Sequence of chain 1.B:
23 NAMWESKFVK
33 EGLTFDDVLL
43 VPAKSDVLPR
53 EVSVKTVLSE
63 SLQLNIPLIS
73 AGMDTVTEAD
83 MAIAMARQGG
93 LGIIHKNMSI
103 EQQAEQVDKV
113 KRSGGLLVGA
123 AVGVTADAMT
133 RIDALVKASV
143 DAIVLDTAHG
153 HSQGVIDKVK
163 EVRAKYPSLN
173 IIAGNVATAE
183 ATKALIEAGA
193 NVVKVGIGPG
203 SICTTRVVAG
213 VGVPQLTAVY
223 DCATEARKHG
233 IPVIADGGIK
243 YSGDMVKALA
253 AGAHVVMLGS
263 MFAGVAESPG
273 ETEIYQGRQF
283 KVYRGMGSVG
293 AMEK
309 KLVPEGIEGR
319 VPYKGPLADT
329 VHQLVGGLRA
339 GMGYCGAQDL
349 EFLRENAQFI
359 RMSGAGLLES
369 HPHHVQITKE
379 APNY

Binding-site contacts:
Ligand atom C2' contacts residue ASP238 of chain 1.B at 3.7 Å.
Ligand atom O6 contacts residue GLY287 of chain 1.B at 3.3 Å.
Ligand atom O6 contacts residue GLU313 of chain 1.B at 3.6 Å.
Ligand atom O3P contacts residue SER203 of chain 1.B at 2.9 Å (h-bond).
Ligand atom O6 contacts residue GLY314 of chain 1.B at 3.3 Å.
Ligand atom O3P contacts residue GLY202 of chain 1.B at 3.5 Å.
Ligand atom C5 contacts residue ILE204 of chain 1.B at 3.6 Å (hydrophobic).
Ligand atom C5' contacts residue TYR285 of chain 1.B at 3.6 Å (hydrophobic).
Ligand atom C2 contacts residue CYS205 of chain 1.B at 3.2 Å (hydrophobic).
Ligand atom O6 contacts residue GLY289 of chain 1.B at 2.7 Å (h-bond).
Ligand atom C6 contacts residue GLU313 of chain 1.B at 3.6 Å.
Ligand atom N1 contacts residue 2EY1 of chain 1.H at 3.5 Å.
Ligand atom N3 contacts residue CYS205 of chain 1.B at 3.7 Å.
Ligand atom C8 contacts residue MET75 of chain 1.B at 3.5 Å (hydrophobic).
Ligand atom O2P contacts residue SER262 of chain 1.B at 3.5 Å (h-bond).
Ligand atom C2 contacts residue 2EY1 of chain 1.H at 3.2 Å.
Ligand atom O3' contacts residue ALA73 of chain 1.B at 3.5 Å.
Ligand atom N1 contacts residue GLU313 of chain 1.B at 2.7 Å (salt-bridge).
Ligand atom N7 contacts residue GLY287 of chain 1.B at 3.5 Å.
Ligand atom O2' contacts residue ASP238 of chain 1.B at 2.5 Å (salt-bridge).
Ligand atom C3' contacts residue ASP238 of chain 1.B at 3.4 Å.
Ligand atom O3' contacts residue ASP238 of chain 1.B at 2.5 Å (salt-bridge).
Ligand atom C2 contacts residue GLU313 of chain 1.B at 3.5 Å.
Ligand atom C4' contacts residue ASP238 of chain 1.B at 3.5 Å.
Ligand atom C5 contacts residue MET288 of chain 1.B at 3.6 Å (hydrophobic).
Ligand atom O6 contacts residue MET288 of chain 1.B at 3.2 Å (h-bond).
Ligand atom O2' contacts residue ASN177 of chain 1.B at 3.6 Å.
Ligand atom O5' contacts residue GLY239 of chain 1.B at 3.6 Å.
Ligand atom O1P contacts residue TYR285 of chain 1.B at 2.6 Å (h-bond).
Ligand atom O1P contacts residue SER203 of chain 1.B at 2.8 Å (h-bond).
Ligand atom O3P contacts residue GLY240 of chain 1.B at 3.0 Å (h-bond).
Ligand atom N7 contacts residue ILE204 of chain 1.B at 3.6 Å.
Ligand atom O5' contacts residue GLY202 of chain 1.B at 3.6 Å.
Ligand atom N7 contacts residue MET288 of chain 1.B at 2.9 Å (h-bond).
Ligand atom C6 contacts residue GLY289 of chain 1.B at 3.6 Å.
Ligand atom O1P contacts residue SER262 of chain 1.B at 2.9 Å (h-bond).
Ligand atom O2P contacts residue LEU260 of chain 1.B at 3.7 Å.
Ligand atom N3 contacts residue 2EY1 of chain 1.H at 3.4 Å.
Ligand atom O2P contacts residue GLY261 of chain 1.B at 2.7 Å (h-bond).
Ligand atom O3' contacts residue MET259 of chain 1.B at 3.5 Å (h-bond).

The protein below binds the small molecule below.
Small molecule (SMILES): O=c1[nH]cnc2c1ncn2[C@@H]1O[C@H](COP(=O)(O)O)[C@@H](O)[C@H]1O